A protein and the small-molecule ligand that binds it are described below.
Small molecule (SMILES): Cn1ncc(NC(=O)c2nc(C3CC3)cnc2Nc2cncnc2)c1C(=O)NCC(C)(C)O

Sequence of chain 1.A:
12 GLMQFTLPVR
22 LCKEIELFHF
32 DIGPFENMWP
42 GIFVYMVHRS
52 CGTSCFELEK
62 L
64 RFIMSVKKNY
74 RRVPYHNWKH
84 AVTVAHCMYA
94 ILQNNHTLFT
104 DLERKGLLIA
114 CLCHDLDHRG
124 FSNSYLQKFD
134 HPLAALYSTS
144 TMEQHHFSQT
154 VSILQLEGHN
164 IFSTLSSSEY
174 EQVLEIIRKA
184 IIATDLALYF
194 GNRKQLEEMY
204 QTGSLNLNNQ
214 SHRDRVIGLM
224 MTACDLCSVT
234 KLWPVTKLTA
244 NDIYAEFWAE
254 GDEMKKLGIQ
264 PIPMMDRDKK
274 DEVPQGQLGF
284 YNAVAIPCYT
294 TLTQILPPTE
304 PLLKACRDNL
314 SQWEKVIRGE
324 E

Binding-site contacts:
Ligand atom N9 contacts residue ILE246 of chain 1.A at 3.2 Å.
Ligand atom C26 contacts residue PHE283 of chain 1.A at 3.6 Å (hydrophobic).
Ligand atom C8 contacts residue PHE283 of chain 1.A at 3.8 Å (hydrophobic).
Ligand atom C21 contacts residue MET267 of chain 1.A at 3.5 Å (hydrophobic).
Ligand atom C5 contacts residue GLN280 of chain 1.A at 3.2 Å.
Ligand atom C15 contacts residue PHE283 of chain 1.A at 3.6 Å (hydrophobic).
Ligand atom N12 contacts residue PHE250 of chain 1.A at 3.9 Å.
Ligand atom C33 contacts residue PHE193 of chain 1.A at 3.6 Å (hydrophobic).
Ligand atom C24 contacts residue GLN280 of chain 1.A at 3.8 Å.
Ligand atom N2 contacts residue SER231 of chain 1.A at 3.4 Å.
Ligand atom C1 contacts residue ALA243 of chain 1.A at 3.6 Å (hydrophobic).
Ligand atom O27 contacts residue PHE283 of chain 1.A at 3.9 Å.
Ligand atom C20 contacts residue PHE283 of chain 1.A at 3.4 Å (hydrophobic).
Ligand atom N12 contacts residue ILE246 of chain 1.A at 3.7 Å.
Ligand atom N6 contacts residue THR239 of chain 1.A at 3.7 Å.
Ligand atom O17 contacts residue GLN280 of chain 1.A at 2.9 Å (h-bond).
Ligand atom C5 contacts residue VAL232 of chain 1.A at 3.8 Å (hydrophobic).
Ligand atom N22 contacts residue MET267 of chain 1.A at 3.3 Å.
Ligand atom C4 contacts residue ILE246 of chain 1.A at 3.9 Å (hydrophobic).
Ligand atom C18 contacts residue LEU189 of chain 1.A at 3.8 Å (hydrophobic).
Ligand atom C21 contacts residue PHE283 of chain 1.A at 3.6 Å (hydrophobic).
Ligand atom C24 contacts residue TYR247 of chain 1.A at 3.5 Å (hydrophobic).
Ligand atom C4 contacts residue VAL232 of chain 1.A at 3.8 Å (hydrophobic).
Ligand atom C10 contacts residue LEU229 of chain 1.A at 3.7 Å (hydrophobic).
Ligand atom N23 contacts residue GLY279 of chain 1.A at 3.6 Å.
Ligand atom N12 contacts residue PHE283 of chain 1.A at 3.5 Å.
Ligand atom C13 contacts residue PHE283 of chain 1.A at 3.5 Å (hydrophobic).
Ligand atom C8 contacts residue ILE246 of chain 1.A at 3.4 Å (hydrophobic).
Ligand atom C11 contacts residue ILE246 of chain 1.A at 3.5 Å (hydrophobic).
Ligand atom C10 contacts residue ILE246 of chain 1.A at 3.2 Å (hydrophobic).
Ligand atom C11 contacts residue PHE283 of chain 1.A at 3.9 Å (hydrophobic).
Ligand atom N16 contacts residue PHE283 of chain 1.A at 3.2 Å.
Ligand atom C13 contacts residue ILE246 of chain 1.A at 3.7 Å (hydrophobic).
Ligand atom C1 contacts residue THR239 of chain 1.A at 3.6 Å.
Ligand atom N2 contacts residue THR242 of chain 1.A at 3.8 Å.
Ligand atom C15 contacts residue PHE250 of chain 1.A at 3.8 Å (hydrophobic).
Ligand atom C26 contacts residue MET267 of chain 1.A at 3.6 Å (hydrophobic).
Ligand atom C25 contacts residue MET267 of chain 1.A at 3.0 Å (hydrophobic).
Ligand atom N23 contacts residue MET267 of chain 1.A at 3.7 Å.
Ligand atom N6 contacts residue ALA243 of chain 1.A at 3.5 Å.